The protein below binds the small molecule below.
Small molecule (SMILES): O=C(NC1CCC(Oc2ccc(C(=O)O)cc2)CC1)NC12CC3CC(CC(C3)C1)C2

Sequence of chain 2.A:
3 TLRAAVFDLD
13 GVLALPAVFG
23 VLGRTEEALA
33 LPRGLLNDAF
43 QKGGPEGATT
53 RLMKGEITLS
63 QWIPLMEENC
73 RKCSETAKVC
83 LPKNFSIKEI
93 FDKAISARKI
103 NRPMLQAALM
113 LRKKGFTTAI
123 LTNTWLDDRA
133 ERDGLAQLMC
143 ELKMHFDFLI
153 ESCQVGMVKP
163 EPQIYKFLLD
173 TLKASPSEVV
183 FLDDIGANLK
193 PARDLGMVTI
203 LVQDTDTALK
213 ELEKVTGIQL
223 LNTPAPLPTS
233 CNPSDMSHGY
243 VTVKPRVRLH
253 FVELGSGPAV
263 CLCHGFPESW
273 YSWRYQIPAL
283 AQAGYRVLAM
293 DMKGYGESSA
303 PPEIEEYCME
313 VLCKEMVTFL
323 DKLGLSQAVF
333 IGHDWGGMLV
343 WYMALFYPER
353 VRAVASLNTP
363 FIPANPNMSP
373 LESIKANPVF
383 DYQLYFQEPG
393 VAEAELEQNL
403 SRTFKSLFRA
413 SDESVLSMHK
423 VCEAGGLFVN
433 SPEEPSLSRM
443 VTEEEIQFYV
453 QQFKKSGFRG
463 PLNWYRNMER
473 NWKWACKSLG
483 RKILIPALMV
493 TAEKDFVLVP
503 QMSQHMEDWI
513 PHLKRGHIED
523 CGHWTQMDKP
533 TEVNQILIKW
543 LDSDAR

Binding-site contacts:
Ligand atom N11 contacts residue ASP336 of chain 2.A at 2.9 Å (salt-bridge).
Ligand atom C12 contacts residue TYR467 of chain 2.A at 3.7 Å (hydrophobic).
Ligand atom N18 contacts residue TYR384 of chain 2.A at 3.9 Å.
Ligand atom C13 contacts residue TYR384 of chain 2.A at 3.7 Å (hydrophobic).
Ligand atom C26 contacts residue TYR467 of chain 2.A at 3.1 Å (hydrophobic).
Ligand atom O27 contacts residue TYR384 of chain 2.A at 2.5 Å (h-bond).
Ligand atom O19 contacts residue LEU409 of chain 2.A at 3.9 Å.
Ligand atom O30 contacts residue SER416 of chain 2.A at 3.3 Å (h-bond).
Ligand atom C28 contacts residue SER416 of chain 2.A at 3.7 Å.
Ligand atom C14 contacts residue ASP336 of chain 2.A at 4.0 Å.
Ligand atom O19 contacts residue MET420 of chain 2.A at 3.5 Å.
Ligand atom C26 contacts residue ASP336 of chain 2.A at 3.3 Å.
Ligand atom C3 contacts residue THR361 of chain 2.A at 4.0 Å.
Ligand atom C2 contacts residue TYR467 of chain 2.A at 3.7 Å (hydrophobic).
Ligand atom C22 contacts residue TRP526 of chain 2.A at 3.9 Å (hydrophobic).
Ligand atom C6 contacts residue GLN385 of chain 2.A at 3.6 Å.
Ligand atom C26 contacts residue TYR384 of chain 2.A at 3.2 Å (hydrophobic).
Ligand atom C25 contacts residue LEU409 of chain 2.A at 3.9 Å (hydrophobic).
Ligand atom O27 contacts residue GLN385 of chain 2.A at 3.9 Å.
Ligand atom C14 contacts residue TYR384 of chain 2.A at 3.6 Å (hydrophobic).
Ligand atom C10 contacts residue GLN385 of chain 2.A at 3.7 Å.
Ligand atom C17 contacts residue PHE268 of chain 2.A at 4.0 Å (hydrophobic).
Ligand atom O29 contacts residue SER416 of chain 2.A at 3.4 Å (h-bond).
Ligand atom C2 contacts residue TRP337 of chain 2.A at 3.5 Å (hydrophobic).
Ligand atom N18 contacts residue ASP336 of chain 2.A at 2.6 Å (salt-bridge).
Ligand atom C5 contacts residue GLN385 of chain 2.A at 3.9 Å.
Ligand atom C13 contacts residue TYR467 of chain 2.A at 3.4 Å (hydrophobic).
Ligand atom C12 contacts residue PHE268 of chain 2.A at 3.3 Å (hydrophobic).
Ligand atom O27 contacts residue TYR467 of chain 2.A at 2.9 Å (h-bond).
Ligand atom C1 contacts residue TRP337 of chain 2.A at 3.6 Å (hydrophobic).
Ligand atom C10 contacts residue LEU500 of chain 2.A at 3.9 Å (hydrophobic).
Ligand atom C20 contacts residue TRP526 of chain 2.A at 3.9 Å (hydrophobic).
Ligand atom C14 contacts residue HIS525 of chain 2.A at 3.8 Å.
Ligand atom C21 contacts residue HIS525 of chain 2.A at 4.0 Å.
Ligand atom C9 contacts residue TRP337 of chain 2.A at 3.7 Å (hydrophobic).
Ligand atom C25 contacts residue MET420 of chain 2.A at 3.8 Å (hydrophobic).
Ligand atom N18 contacts residue TYR467 of chain 2.A at 3.2 Å (h-bond).
Ligand atom C21 contacts residue TRP526 of chain 2.A at 3.8 Å (hydrophobic).
Ligand atom C22 contacts residue HIS525 of chain 2.A at 4.0 Å.
Ligand atom C13 contacts residue ASP336 of chain 2.A at 3.6 Å.